Sequence of chain 5.B:
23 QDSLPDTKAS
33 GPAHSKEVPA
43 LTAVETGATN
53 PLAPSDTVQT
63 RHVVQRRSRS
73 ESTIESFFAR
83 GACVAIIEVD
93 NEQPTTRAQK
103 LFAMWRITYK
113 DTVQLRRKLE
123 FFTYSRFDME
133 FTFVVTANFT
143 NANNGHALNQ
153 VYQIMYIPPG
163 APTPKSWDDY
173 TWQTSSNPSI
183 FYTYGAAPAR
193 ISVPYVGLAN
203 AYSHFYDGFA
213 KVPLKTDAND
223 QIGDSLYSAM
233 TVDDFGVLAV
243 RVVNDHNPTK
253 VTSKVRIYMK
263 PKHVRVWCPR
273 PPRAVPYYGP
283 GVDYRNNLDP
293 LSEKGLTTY

Binding-site contacts:
Ligand atom O1B contacts residue ILE109 of chain 5.B at 3.8 Å.
Ligand atom C5 contacts residue TYR111 of chain 5.B at 3.8 Å (hydrophobic).
Ligand atom O1A contacts residue PHE135 of chain 5.B at 3.8 Å.
Ligand atom C2A contacts residue ILE193 of chain 5.B at 3.9 Å (hydrophobic).
Ligand atom C5A contacts residue ILE182 of chain 5.B at 3.5 Å (hydrophobic).
Ligand atom C3 contacts residue TYR111 of chain 5.B at 3.2 Å (hydrophobic).
Ligand atom C4 contacts residue PHE237 of chain 5.B at 3.1 Å (hydrophobic).
Ligand atom C31 contacts residue TYR111 of chain 5.B at 3.7 Å (hydrophobic).
Ligand atom C4A contacts residue PRO180 of chain 5.B at 3.3 Å (hydrophobic).
Ligand atom C5A contacts residue ILE156 of chain 5.B at 3.2 Å (hydrophobic).
Ligand atom C2B contacts residue TYR158 of chain 5.B at 3.5 Å (hydrophobic).
Ligand atom C2A contacts residue TYR158 of chain 5.B at 3.9 Å (hydrophobic).
Ligand atom O1 contacts residue TYR204 of chain 5.B at 3.6 Å.
Ligand atom N3A contacts residue TYR158 of chain 5.B at 3.7 Å.
Ligand atom C4C contacts residue VAL198 of chain 5.B at 3.8 Å (hydrophobic).
Ligand atom N2 contacts residue TYR204 of chain 5.B at 3.8 Å.
Ligand atom C5C contacts residue VAL195 of chain 5.B at 3.8 Å (hydrophobic).
Ligand atom C4 contacts residue TYR111 of chain 5.B at 3.6 Å (hydrophobic).
Ligand atom C4C contacts residue PHE237 of chain 5.B at 3.6 Å (hydrophobic).
Ligand atom O1 contacts residue TYR111 of chain 5.B at 3.5 Å.
Ligand atom O1 contacts residue PHE129 of chain 5.B at 3.8 Å.
Ligand atom C3B contacts residue TYR158 of chain 5.B at 3.4 Å (hydrophobic).
Ligand atom C4B contacts residue TYR158 of chain 5.B at 3.8 Å (hydrophobic).
Ligand atom C7C contacts residue TYR158 of chain 5.B at 3.8 Å (hydrophobic).
Ligand atom N3A contacts residue ALA24 of chain 5.D at 3.9 Å.
Ligand atom C3 contacts residue PHE237 of chain 5.B at 3.7 Å (hydrophobic).
Ligand atom N3A contacts residue PRO180 of chain 5.B at 3.7 Å.
Ligand atom C6B contacts residue PHE133 of chain 5.B at 3.5 Å (hydrophobic).
Ligand atom C4A contacts residue ILE182 of chain 5.B at 3.9 Å (hydrophobic).
Ligand atom C4A contacts residue SER181 of chain 5.B at 3.8 Å.
Ligand atom C31 contacts residue PHE237 of chain 5.B at 3.8 Å (hydrophobic).
Ligand atom C5B contacts residue ILE193 of chain 5.B at 3.9 Å (hydrophobic).
Ligand atom C6C contacts residue PHE237 of chain 5.B at 3.9 Å (hydrophobic).
Ligand atom C5B contacts residue LEU240 of chain 5.B at 3.5 Å (hydrophobic).
Ligand atom O1B contacts residue PHE133 of chain 5.B at 3.9 Å.
Ligand atom C6C contacts residue VAL198 of chain 5.B at 3.9 Å (hydrophobic).
Ligand atom C2B contacts residue VAL195 of chain 5.B at 3.9 Å (hydrophobic).
Ligand atom C4B contacts residue ILE193 of chain 5.B at 3.8 Å (hydrophobic).
Ligand atom C2C contacts residue PHE237 of chain 5.B at 3.8 Å (hydrophobic).
Ligand atom N2 contacts residue TYR111 of chain 5.B at 3.1 Å.

Sequence of chain 1.D:
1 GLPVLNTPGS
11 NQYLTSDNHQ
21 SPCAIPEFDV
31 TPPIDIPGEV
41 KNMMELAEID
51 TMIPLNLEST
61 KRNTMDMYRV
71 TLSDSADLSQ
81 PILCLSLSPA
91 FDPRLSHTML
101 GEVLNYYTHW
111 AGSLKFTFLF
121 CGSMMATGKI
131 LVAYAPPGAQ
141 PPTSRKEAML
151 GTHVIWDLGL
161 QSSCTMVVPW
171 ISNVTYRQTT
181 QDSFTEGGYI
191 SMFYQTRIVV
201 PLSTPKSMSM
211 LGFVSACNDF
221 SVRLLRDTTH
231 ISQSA

A protein and the small-molecule ligand that binds it are described below.
Small molecule (SMILES): Cc1cc(CCCCCCCOc2ccc(C3=NCCO3)cc2)on1

Sequence of chain 5.D:
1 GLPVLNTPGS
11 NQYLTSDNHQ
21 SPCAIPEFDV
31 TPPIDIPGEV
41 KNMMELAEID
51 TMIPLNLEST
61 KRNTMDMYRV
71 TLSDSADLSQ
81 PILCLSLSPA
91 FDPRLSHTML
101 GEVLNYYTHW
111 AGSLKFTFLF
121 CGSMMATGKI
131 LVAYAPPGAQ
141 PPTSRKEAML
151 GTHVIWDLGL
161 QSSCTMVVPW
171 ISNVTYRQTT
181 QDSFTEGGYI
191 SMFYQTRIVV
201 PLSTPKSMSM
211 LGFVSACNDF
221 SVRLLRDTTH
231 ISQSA